Sequence of chain 1.B:
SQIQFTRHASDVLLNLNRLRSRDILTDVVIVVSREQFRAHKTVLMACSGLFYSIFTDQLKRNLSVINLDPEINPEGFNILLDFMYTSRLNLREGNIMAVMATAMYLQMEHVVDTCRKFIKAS

Binding-site contacts:
Ligand atom C contacts residue ASN15 of chain 1.A at 3.9 Å.
Ligand atom C9 contacts residue TYR52 of chain 1.B at 3.9 Å (hydrophobic).
Ligand atom N contacts residue TYR52 of chain 1.B at 3.5 Å.
Ligand atom C2 contacts residue GLY49 of chain 1.B at 3.3 Å.
Ligand atom N1 contacts residue TYR52 of chain 1.B at 3.9 Å.
Ligand atom C5 contacts residue MET45 of chain 1.B at 3.3 Å (hydrophobic).
Ligand atom C10 contacts residue ARG18 of chain 1.A at 3.8 Å.
Ligand atom C contacts residue MET45 of chain 1.B at 3.4 Å (hydrophobic).
Ligand atom N1 contacts residue ARG18 of chain 1.A at 3.5 Å.
Ligand atom N2 contacts residue TYR52 of chain 1.B at 3.7 Å.
Ligand atom C7 contacts residue ASN15 of chain 1.A at 3.5 Å.
Ligand atom F contacts residue GLN107 of chain 1.B at 3.3 Å.
Ligand atom N2 contacts residue ASN15 of chain 1.A at 3.7 Å.
Ligand atom N3 contacts residue ARG18 of chain 1.A at 3.6 Å.
Ligand atom C3 contacts residue GLY49 of chain 1.B at 3.6 Å.
Ligand atom C6 contacts residue TYR52 of chain 1.B at 3.4 Å (hydrophobic).
Ligand atom C1 contacts residue GLY49 of chain 1.B at 3.5 Å.
Ligand atom C contacts residue SER48 of chain 1.B at 3.9 Å.
Ligand atom C2 contacts residue SER48 of chain 1.B at 3.9 Å.
Ligand atom N1 contacts residue ASN15 of chain 1.A at 3.8 Å.
Ligand atom C4 contacts residue TYR52 of chain 1.B at 3.5 Å (hydrophobic).
Ligand atom C9 contacts residue ASN15 of chain 1.A at 3.7 Å.
Ligand atom C1 contacts residue CYS47 of chain 1.B at 3.9 Å (hydrophobic).
Ligand atom CL1 contacts residue ALA46 of chain 1.B at 3.5 Å.
Ligand atom C8 contacts residue ASN15 of chain 1.A at 3.7 Å.
Ligand atom CL1 contacts residue LEU19 of chain 1.A at 3.6 Å.
Ligand atom C8 contacts residue ARG18 of chain 1.A at 3.9 Å.
Ligand atom N contacts residue ASN15 of chain 1.A at 3.4 Å (h-bond).
Ligand atom CL1 contacts residue MET45 of chain 1.B at 3.3 Å.
Ligand atom C6 contacts residue ASN15 of chain 1.A at 3.5 Å.
Ligand atom C contacts residue ALA46 of chain 1.B at 3.9 Å (hydrophobic).
Ligand atom CL1 contacts residue TYR52 of chain 1.B at 3.8 Å.
Ligand atom F contacts residue GLY49 of chain 1.B at 3.2 Å.
Ligand atom C8 contacts residue TYR52 of chain 1.B at 3.7 Å (hydrophobic).
Ligand atom C1 contacts residue SER48 of chain 1.B at 3.6 Å.
Ligand atom C5 contacts residue TYR52 of chain 1.B at 3.9 Å (hydrophobic).
Ligand atom C11 contacts residue ARG18 of chain 1.A at 3.4 Å.
Ligand atom C7 contacts residue TYR52 of chain 1.B at 3.5 Å (hydrophobic).
Ligand atom CL1 contacts residue ASN15 of chain 1.A at 3.7 Å.
Ligand atom N contacts residue MET45 of chain 1.B at 2.9 Å (h-bond).

Sequence of chain 1.A:
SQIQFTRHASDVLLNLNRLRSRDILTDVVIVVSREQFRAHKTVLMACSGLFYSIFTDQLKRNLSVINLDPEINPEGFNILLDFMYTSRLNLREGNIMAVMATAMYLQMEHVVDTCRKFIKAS

This small molecule binds to this protein.
Small molecule (SMILES): O=C(O)c1ccc(Nc2ncc(Cl)c(Nc3ccc(F)cc3)n2)cc1Cl